Sequence of chain 1.A:
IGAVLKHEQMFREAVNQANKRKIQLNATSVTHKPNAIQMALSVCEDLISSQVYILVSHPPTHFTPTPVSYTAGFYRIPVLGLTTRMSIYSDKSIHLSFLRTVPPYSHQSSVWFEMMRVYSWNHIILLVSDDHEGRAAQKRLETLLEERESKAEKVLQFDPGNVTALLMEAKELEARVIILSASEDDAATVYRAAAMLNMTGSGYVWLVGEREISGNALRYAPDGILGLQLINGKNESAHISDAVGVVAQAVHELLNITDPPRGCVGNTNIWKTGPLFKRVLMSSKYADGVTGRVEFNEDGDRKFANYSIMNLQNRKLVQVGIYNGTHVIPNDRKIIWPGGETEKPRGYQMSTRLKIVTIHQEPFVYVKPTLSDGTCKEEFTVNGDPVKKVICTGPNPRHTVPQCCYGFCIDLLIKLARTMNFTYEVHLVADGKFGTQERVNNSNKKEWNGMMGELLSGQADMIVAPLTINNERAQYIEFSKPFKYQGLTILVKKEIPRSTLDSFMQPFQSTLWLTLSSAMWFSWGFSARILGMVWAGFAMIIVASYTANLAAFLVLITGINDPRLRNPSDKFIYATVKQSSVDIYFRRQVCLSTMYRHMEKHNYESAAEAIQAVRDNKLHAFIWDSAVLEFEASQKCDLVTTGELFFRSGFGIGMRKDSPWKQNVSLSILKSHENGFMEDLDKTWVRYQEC

Binding-site contacts:
Ligand atom C2 contacts residue THR63 of chain 1.A at 4.4 Å.
Ligand atom C1 contacts residue ASN61 of chain 1.A at 1.4 Å.
Ligand atom O6 contacts residue ALA62 of chain 1.A at 3.9 Å.
Ligand atom O6 contacts residue SER85 of chain 1.A at 3.5 Å.
Ligand atom C5 contacts residue ASN61 of chain 1.A at 3.7 Å.
Ligand atom O5 contacts residue ASN61 of chain 1.A at 2.4 Å (h-bond).
Ligand atom N2 contacts residue ASN61 of chain 1.A at 2.8 Å (h-bond).
Ligand atom O7 contacts residue ASN61 of chain 1.A at 3.3 Å (h-bond).
Ligand atom C7 contacts residue ASN61 of chain 1.A at 3.2 Å.
Ligand atom C8 contacts residue SER85 of chain 1.A at 4.4 Å.
Ligand atom C7 contacts residue GLN86 of chain 1.A at 3.9 Å.
Ligand atom C7 contacts residue SER85 of chain 1.A at 3.8 Å.
Ligand atom C3 contacts residue ASN61 of chain 1.A at 3.8 Å.
Ligand atom O3 contacts residue SER85 of chain 1.A at 3.8 Å.
Ligand atom C4 contacts residue ASN61 of chain 1.A at 4.3 Å.
Ligand atom O7 contacts residue GLN86 of chain 1.A at 3.4 Å (h-bond).
Ligand atom N2 contacts residue SER85 of chain 1.A at 4.3 Å.
Ligand atom O7 contacts residue THR63 of chain 1.A at 4.0 Å.
Ligand atom C6 contacts residue SER85 of chain 1.A at 4.2 Å.
Ligand atom O7 contacts residue SER85 of chain 1.A at 3.5 Å.
Ligand atom C2 contacts residue ASN61 of chain 1.A at 2.4 Å.
Ligand atom C6 contacts residue SER84 of chain 1.A at 3.3 Å.
Ligand atom C8 contacts residue GLN86 of chain 1.A at 3.5 Å.
Ligand atom O6 contacts residue SER84 of chain 1.A at 3.1 Å (h-bond).
Ligand atom C8 contacts residue ASN61 of chain 1.A at 4.3 Å.
Ligand atom O6 contacts residue ASN61 of chain 1.A at 4.2 Å.
Ligand atom C6 contacts residue ASN61 of chain 1.A at 4.3 Å.

A small-molecule ligand and the protein it binds are described below.
Small molecule (SMILES): CC(=O)N[C@H]1[C@H](O[C@H]2[C@H](O)[C@@H](NC(C)=O)CO[C@@H]2CO)O[C@H](CO)[C@@H](O)[C@@H]1O